Sequence of chain 1.F:
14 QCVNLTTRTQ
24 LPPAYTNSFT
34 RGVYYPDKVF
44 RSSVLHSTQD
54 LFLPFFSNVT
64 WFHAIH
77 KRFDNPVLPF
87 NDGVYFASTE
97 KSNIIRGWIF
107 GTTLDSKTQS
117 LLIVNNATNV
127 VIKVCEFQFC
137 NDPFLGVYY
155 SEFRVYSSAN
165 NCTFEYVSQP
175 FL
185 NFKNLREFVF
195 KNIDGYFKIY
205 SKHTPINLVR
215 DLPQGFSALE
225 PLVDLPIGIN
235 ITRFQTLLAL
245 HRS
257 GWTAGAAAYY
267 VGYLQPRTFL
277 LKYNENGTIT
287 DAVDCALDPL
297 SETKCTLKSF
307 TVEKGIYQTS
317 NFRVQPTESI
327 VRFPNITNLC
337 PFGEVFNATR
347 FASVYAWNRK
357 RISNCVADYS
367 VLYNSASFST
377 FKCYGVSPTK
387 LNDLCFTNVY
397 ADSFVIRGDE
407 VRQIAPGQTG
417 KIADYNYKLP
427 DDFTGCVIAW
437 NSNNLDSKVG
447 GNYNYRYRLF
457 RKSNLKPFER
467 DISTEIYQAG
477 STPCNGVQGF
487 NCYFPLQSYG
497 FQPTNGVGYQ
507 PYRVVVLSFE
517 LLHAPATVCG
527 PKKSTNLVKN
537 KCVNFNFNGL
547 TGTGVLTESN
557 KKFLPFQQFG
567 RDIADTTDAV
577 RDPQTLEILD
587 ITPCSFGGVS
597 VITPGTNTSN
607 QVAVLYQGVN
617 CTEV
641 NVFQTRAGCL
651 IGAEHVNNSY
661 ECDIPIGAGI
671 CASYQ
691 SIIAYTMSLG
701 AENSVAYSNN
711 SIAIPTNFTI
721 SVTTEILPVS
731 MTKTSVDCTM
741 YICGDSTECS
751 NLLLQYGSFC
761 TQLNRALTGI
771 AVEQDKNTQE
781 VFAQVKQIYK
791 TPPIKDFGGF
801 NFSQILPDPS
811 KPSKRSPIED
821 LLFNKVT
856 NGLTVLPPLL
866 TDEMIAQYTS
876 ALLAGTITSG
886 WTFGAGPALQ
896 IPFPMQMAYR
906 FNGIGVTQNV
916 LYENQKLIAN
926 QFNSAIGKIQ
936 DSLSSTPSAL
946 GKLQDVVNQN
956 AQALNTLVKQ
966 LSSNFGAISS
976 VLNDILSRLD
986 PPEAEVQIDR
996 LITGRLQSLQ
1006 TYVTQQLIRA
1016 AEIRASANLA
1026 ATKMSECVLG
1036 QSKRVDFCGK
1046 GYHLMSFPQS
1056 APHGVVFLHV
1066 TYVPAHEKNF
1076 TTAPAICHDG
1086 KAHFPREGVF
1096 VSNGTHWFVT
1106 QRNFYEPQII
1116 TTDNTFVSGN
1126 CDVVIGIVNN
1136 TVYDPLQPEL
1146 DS

Binding-site contacts:
Ligand atom C3 contacts residue ASN234 of chain 1.F at 3.8 Å.
Ligand atom C5 contacts residue THR236 of chain 1.F at 3.8 Å.
Ligand atom O6 contacts residue THR108 of chain 1.F at 4.1 Å.
Ligand atom N2 contacts residue ASN234 of chain 1.F at 2.9 Å (h-bond).
Ligand atom O5 contacts residue ASN234 of chain 1.F at 2.4 Å (h-bond).
Ligand atom C1 contacts residue THR108 of chain 1.F at 4.2 Å.
Ligand atom C4 contacts residue ASN234 of chain 1.F at 4.2 Å.
Ligand atom C5 contacts residue ASN234 of chain 1.F at 3.7 Å.
Ligand atom C2 contacts residue ASN234 of chain 1.F at 2.5 Å.
Ligand atom O6 contacts residue THR236 of chain 1.F at 4.3 Å.
Ligand atom C7 contacts residue ASN234 of chain 1.F at 3.5 Å.
Ligand atom C1 contacts residue ASN234 of chain 1.F at 1.4 Å.
Ligand atom O5 contacts residue THR236 of chain 1.F at 3.7 Å.
Ligand atom O7 contacts residue ASN234 of chain 1.F at 3.6 Å.
Ligand atom O5 contacts residue THR108 of chain 1.F at 3.7 Å.
Ligand atom C1 contacts residue THR236 of chain 1.F at 4.0 Å.
Ligand atom C6 contacts residue THR236 of chain 1.F at 4.2 Å.

This small molecule binds to this protein.
Small molecule (SMILES): CC(=O)N[C@@H]1[C@@H](O)[C@H](O)[C@@H](CO)O[C@H]1O